The small molecule below binds the protein below.
Small molecule (SMILES): C[N+](C)(C)[O-]

Binding-site contacts:
Ligand atom CAB contacts residue ASN79 of chain 1.A at 4.2 Å.
Ligand atom CAB contacts residue SER78 of chain 1.A at 4.3 Å.
Ligand atom CAD contacts residue SER78 of chain 1.A at 3.5 Å.
Ligand atom CAD contacts residue ASN79 of chain 1.A at 3.7 Å.
Ligand atom NAC contacts residue ASN79 of chain 1.A at 3.9 Å.
Ligand atom OAE contacts residue ASN79 of chain 1.A at 3.1 Å (h-bond).

Sequence of chain 1.A:
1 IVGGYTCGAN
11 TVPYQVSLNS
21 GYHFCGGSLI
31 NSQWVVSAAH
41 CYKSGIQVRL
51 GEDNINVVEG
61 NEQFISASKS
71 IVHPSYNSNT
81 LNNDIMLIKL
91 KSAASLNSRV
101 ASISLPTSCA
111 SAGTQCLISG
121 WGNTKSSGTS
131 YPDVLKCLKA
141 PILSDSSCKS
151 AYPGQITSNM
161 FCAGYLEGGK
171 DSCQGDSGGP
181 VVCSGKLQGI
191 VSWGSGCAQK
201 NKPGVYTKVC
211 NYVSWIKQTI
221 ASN